A small-molecule ligand and the protein it binds are described below.
Small molecule (SMILES): CC(=O)N[C@H]1[C@H](O[C@H]2[C@H](O)[C@@H](CO)OC[C@@H]2NC(C)=O)O[C@H](CO)[C@@H](O)[C@@H]1O

Sequence of chain 1.A:
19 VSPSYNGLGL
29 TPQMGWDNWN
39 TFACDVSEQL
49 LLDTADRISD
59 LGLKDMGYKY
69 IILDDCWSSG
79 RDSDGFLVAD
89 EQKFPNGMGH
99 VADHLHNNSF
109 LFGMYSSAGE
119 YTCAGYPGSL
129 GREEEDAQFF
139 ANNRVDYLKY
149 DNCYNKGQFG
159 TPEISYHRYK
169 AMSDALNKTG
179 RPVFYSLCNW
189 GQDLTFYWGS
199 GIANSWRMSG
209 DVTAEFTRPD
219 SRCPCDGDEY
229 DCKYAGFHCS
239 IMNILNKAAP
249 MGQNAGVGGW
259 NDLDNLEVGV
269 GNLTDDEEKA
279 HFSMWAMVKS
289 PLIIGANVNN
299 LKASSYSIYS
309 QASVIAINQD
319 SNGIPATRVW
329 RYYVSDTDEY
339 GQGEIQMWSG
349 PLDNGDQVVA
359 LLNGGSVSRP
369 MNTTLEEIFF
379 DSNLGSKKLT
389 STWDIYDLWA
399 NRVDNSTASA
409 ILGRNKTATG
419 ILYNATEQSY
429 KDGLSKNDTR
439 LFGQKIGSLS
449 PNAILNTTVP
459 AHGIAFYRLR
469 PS

Binding-site contacts:
Ligand atom C2 contacts residue GLY269 of chain 3.A at 3.7 Å.
Ligand atom O6 contacts residue ASN270 of chain 3.A at 4.3 Å.
Ligand atom C7 contacts residue ASN298 of chain 3.A at 4.0 Å.
Ligand atom C4 contacts residue ASN298 of chain 3.A at 4.2 Å.
Ligand atom C2 contacts residue ASN298 of chain 3.A at 4.2 Å.
Ligand atom N2 contacts residue ASN270 of chain 3.A at 3.3 Å (h-bond).
Ligand atom O4 contacts residue ASN298 of chain 3.A at 3.7 Å.
Ligand atom C7 contacts residue GLY269 of chain 3.A at 3.5 Å.
Ligand atom C2 contacts residue ASN270 of chain 3.A at 2.8 Å.
Ligand atom O5 contacts residue LEU382 of chain 1.A at 3.1 Å (h-bond).
Ligand atom C6 contacts residue ASN270 of chain 3.A at 4.4 Å.
Ligand atom C4 contacts residue LEU382 of chain 1.A at 3.8 Å (hydrophobic).
Ligand atom C8 contacts residue GLY269 of chain 3.A at 3.7 Å.
Ligand atom C1 contacts residue LEU382 of chain 1.A at 4.0 Å (hydrophobic).
Ligand atom O7 contacts residue ASN381 of chain 1.A at 3.8 Å.
Ligand atom C5 contacts residue ASN270 of chain 3.A at 3.4 Å.
Ligand atom C8 contacts residue ASN298 of chain 3.A at 4.1 Å.
Ligand atom C3 contacts residue ASN270 of chain 3.A at 4.0 Å.
Ligand atom C2 contacts residue LEU382 of chain 1.A at 4.2 Å (hydrophobic).
Ligand atom C1 contacts residue GLY269 of chain 3.A at 3.4 Å.
Ligand atom C1 contacts residue ASN270 of chain 3.A at 1.4 Å.
Ligand atom N2 contacts residue ASN298 of chain 3.A at 3.7 Å.
Ligand atom C2 contacts residue ASN381 of chain 1.A at 4.4 Å.
Ligand atom C3 contacts residue ASN298 of chain 3.A at 3.4 Å.
Ligand atom O3 contacts residue ASN298 of chain 3.A at 2.8 Å (h-bond).
Ligand atom C3 contacts residue LEU382 of chain 1.A at 4.4 Å (hydrophobic).
Ligand atom C8 contacts residue GLY267 of chain 3.A at 3.4 Å.
Ligand atom C5 contacts residue LEU382 of chain 1.A at 3.9 Å (hydrophobic).
Ligand atom O6 contacts residue LEU382 of chain 1.A at 4.3 Å.
Ligand atom O5 contacts residue ASN270 of chain 3.A at 2.2 Å (h-bond).
Ligand atom C8 contacts residue VAL268 of chain 3.A at 4.3 Å (hydrophobic).
Ligand atom C4 contacts residue ASN270 of chain 3.A at 4.2 Å.
Ligand atom O7 contacts residue GLY269 of chain 3.A at 4.2 Å.
Ligand atom C6 contacts residue LEU382 of chain 1.A at 4.1 Å (hydrophobic).
Ligand atom N2 contacts residue GLY269 of chain 3.A at 2.8 Å (h-bond).

Sequence of chain 3.A:
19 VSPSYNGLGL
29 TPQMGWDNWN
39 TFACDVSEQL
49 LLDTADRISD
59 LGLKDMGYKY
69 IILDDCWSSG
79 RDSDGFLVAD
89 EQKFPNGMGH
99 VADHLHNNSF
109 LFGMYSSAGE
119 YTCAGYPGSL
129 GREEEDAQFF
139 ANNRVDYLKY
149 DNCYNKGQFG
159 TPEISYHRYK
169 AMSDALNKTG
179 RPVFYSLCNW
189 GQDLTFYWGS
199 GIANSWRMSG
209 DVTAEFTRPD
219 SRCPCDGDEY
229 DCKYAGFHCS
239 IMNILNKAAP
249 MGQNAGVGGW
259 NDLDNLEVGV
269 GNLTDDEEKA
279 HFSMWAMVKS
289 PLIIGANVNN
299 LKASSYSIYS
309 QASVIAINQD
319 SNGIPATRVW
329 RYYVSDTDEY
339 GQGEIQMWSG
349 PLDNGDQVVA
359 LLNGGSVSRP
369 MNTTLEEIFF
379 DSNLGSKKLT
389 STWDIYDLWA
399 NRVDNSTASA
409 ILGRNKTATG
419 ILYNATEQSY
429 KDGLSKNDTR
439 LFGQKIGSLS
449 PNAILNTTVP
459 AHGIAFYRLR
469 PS